Sequence of chain 1.C:
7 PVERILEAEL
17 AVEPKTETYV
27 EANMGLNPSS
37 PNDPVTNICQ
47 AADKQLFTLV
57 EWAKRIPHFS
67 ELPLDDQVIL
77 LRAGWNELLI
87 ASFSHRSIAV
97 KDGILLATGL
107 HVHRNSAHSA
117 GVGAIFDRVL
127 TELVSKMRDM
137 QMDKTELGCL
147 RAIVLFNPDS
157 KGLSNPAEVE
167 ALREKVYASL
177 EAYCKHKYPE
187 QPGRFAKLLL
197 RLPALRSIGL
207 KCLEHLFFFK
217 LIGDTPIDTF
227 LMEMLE

A protein and the small-molecule ligand that binds it are described below.
Small molecule (SMILES): CC1=C(/C=C/C(C)=C/C=C/C(C)=C/C(=O)O)C(C)(C)CCC1

Binding-site contacts:
Ligand atom C12 contacts residue PHE214 of chain 1.C at 4.4 Å (hydrophobic).
Ligand atom O2 contacts residue ARG92 of chain 1.C at 2.8 Å (salt-bridge).
Ligand atom C19 contacts residue LEU85 of chain 1.C at 3.2 Å (hydrophobic).
Ligand atom C7 contacts residue ALA48 of chain 1.C at 4.1 Å (hydrophobic).
Ligand atom C6 contacts residue ALA48 of chain 1.C at 4.1 Å (hydrophobic).
Ligand atom C15 contacts residue LEU85 of chain 1.C at 4.2 Å (hydrophobic).
Ligand atom C15 contacts residue GLN51 of chain 1.C at 4.3 Å.
Ligand atom O2 contacts residue LEU85 of chain 1.C at 3.5 Å (h-bond).
Ligand atom C5 contacts residue TRP81 of chain 1.C at 4.3 Å (hydrophobic).
Ligand atom C8 contacts residue PHE214 of chain 1.C at 3.9 Å (hydrophobic).
Ligand atom C15 contacts residue ARG92 of chain 1.C at 3.3 Å.
Ligand atom O1 contacts residue ARG92 of chain 1.C at 3.1 Å (salt-bridge).
Ligand atom C7 contacts residue TRP81 of chain 1.C at 4.1 Å (hydrophobic).
Ligand atom O2 contacts residue PHE89 of chain 1.C at 3.5 Å.
Ligand atom C9 contacts residue PHE214 of chain 1.C at 4.1 Å (hydrophobic).
Ligand atom C16 contacts residue PHE215 of chain 1.C at 3.7 Å (hydrophobic).
Ligand atom O1 contacts residue PHE89 of chain 1.C at 3.8 Å.
Ligand atom C10 contacts residue PHE214 of chain 1.C at 3.8 Å (hydrophobic).
Ligand atom C14 contacts residue GLN51 of chain 1.C at 4.1 Å.
Ligand atom C20 contacts residue PHE89 of chain 1.C at 4.5 Å (hydrophobic).
Ligand atom C12 contacts residue GLN51 of chain 1.C at 4.1 Å.
Ligand atom C11 contacts residue ILE218 of chain 1.C at 3.8 Å (hydrophobic).
Ligand atom C14 contacts residue PHE89 of chain 1.C at 4.1 Å (hydrophobic).
Ligand atom C13 contacts residue PHE89 of chain 1.C at 4.4 Å (hydrophobic).
Ligand atom C20 contacts residue LEU102 of chain 1.C at 3.4 Å (hydrophobic).
Ligand atom C19 contacts residue GLN51 of chain 1.C at 4.1 Å.
Ligand atom C18 contacts residue TRP81 of chain 1.C at 4.0 Å (hydrophobic).
Ligand atom C16 contacts residue PHE214 of chain 1.C at 4.0 Å (hydrophobic).
Ligand atom O1 contacts residue ALA103 of chain 1.C at 2.8 Å (h-bond).
Ligand atom O1 contacts residue LEU102 of chain 1.C at 3.6 Å.
Ligand atom C17 contacts residue ILE218 of chain 1.C at 4.4 Å (hydrophobic).
Ligand atom C10 contacts residue ILE218 of chain 1.C at 4.1 Å (hydrophobic).
Ligand atom C17 contacts residue ALA48 of chain 1.C at 3.8 Å (hydrophobic).
Ligand atom C8 contacts residue ALA48 of chain 1.C at 4.3 Å (hydrophobic).
Ligand atom C15 contacts residue PHE89 of chain 1.C at 3.7 Å (hydrophobic).
Ligand atom C11 contacts residue PHE214 of chain 1.C at 4.0 Å (hydrophobic).
Ligand atom O2 contacts residue SER88 of chain 1.C at 3.9 Å.
Ligand atom C15 contacts residue ALA103 of chain 1.C at 4.0 Å (hydrophobic).
Ligand atom C17 contacts residue ILE44 of chain 1.C at 4.4 Å (hydrophobic).
Ligand atom C14 contacts residue LEU85 of chain 1.C at 4.4 Å (hydrophobic).